Binding-site contacts:
Ligand atom C1 contacts residue ASN214 of chain 1.B at 1.4 Å.
Ligand atom C8 contacts residue LEU215 of chain 1.B at 4.1 Å (hydrophobic).
Ligand atom C8 contacts residue ASN214 of chain 1.B at 3.2 Å.
Ligand atom O7 contacts residue SER216 of chain 1.B at 3.0 Å (h-bond).
Ligand atom O5 contacts residue ASN214 of chain 1.B at 2.3 Å (h-bond).
Ligand atom C7 contacts residue LEU215 of chain 1.B at 3.8 Å (hydrophobic).
Ligand atom C2 contacts residue SER216 of chain 1.B at 3.5 Å.
Ligand atom N2 contacts residue LEU215 of chain 1.B at 4.4 Å.
Ligand atom C7 contacts residue SER216 of chain 1.B at 3.9 Å.
Ligand atom O6 contacts residue LEU223 of chain 1.B at 3.4 Å.
Ligand atom C2 contacts residue ASN214 of chain 1.B at 2.5 Å.
Ligand atom C5 contacts residue ASN214 of chain 1.B at 3.6 Å.
Ligand atom C4 contacts residue ASN214 of chain 1.B at 4.2 Å.
Ligand atom O7 contacts residue LEU215 of chain 1.B at 3.5 Å.
Ligand atom C3 contacts residue ASN214 of chain 1.B at 3.8 Å.
Ligand atom C1 contacts residue SER216 of chain 1.B at 3.5 Å.
Ligand atom N2 contacts residue ASN214 of chain 1.B at 3.0 Å (h-bond).
Ligand atom O7 contacts residue ASN214 of chain 1.B at 4.1 Å.
Ligand atom N2 contacts residue SER216 of chain 1.B at 4.4 Å.
Ligand atom O6 contacts residue SER216 of chain 1.B at 4.3 Å.
Ligand atom C7 contacts residue ASN214 of chain 1.B at 3.5 Å.
Ligand atom O5 contacts residue SER216 of chain 1.B at 3.5 Å (h-bond).

Sequence of chain 1.B:
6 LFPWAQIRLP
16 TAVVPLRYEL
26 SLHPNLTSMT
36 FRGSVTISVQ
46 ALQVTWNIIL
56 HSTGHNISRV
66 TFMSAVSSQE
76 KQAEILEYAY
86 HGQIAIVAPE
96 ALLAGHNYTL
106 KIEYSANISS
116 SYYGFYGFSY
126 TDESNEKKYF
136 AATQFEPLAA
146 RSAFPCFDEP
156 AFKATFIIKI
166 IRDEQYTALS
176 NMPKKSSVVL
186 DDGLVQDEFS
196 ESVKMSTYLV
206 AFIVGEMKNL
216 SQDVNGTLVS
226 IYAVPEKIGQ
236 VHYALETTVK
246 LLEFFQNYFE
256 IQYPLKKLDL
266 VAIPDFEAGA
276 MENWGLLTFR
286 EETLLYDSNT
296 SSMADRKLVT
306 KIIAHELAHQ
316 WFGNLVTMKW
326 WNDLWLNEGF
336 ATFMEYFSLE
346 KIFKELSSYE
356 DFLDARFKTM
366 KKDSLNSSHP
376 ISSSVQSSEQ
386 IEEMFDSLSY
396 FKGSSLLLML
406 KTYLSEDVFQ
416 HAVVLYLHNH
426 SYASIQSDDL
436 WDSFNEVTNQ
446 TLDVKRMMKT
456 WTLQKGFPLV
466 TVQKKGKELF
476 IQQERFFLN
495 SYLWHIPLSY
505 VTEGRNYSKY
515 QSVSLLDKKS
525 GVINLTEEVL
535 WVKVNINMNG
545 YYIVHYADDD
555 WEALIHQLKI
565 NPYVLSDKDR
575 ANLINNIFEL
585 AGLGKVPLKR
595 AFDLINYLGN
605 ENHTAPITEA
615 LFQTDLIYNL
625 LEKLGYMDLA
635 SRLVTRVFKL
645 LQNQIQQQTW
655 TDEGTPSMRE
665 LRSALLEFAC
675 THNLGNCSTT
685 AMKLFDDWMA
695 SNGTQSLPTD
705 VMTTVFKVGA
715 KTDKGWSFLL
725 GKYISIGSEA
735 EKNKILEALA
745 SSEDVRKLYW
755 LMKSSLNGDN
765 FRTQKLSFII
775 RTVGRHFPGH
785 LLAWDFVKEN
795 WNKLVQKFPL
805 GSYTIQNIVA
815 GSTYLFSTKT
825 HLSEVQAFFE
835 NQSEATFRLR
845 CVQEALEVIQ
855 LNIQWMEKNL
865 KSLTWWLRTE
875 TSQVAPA

This small molecule binds to this protein.
Small molecule (SMILES): CC(=O)N[C@H]1[C@H](O[C@H]2[C@H](O)[C@@H](NC(C)=O)CO[C@@H]2CO)O[C@H](CO)[C@@H](O)[C@@H]1O